The protein below binds the small molecule below.
Small molecule (SMILES): COC1=C(OC)C(=O)C(C/C=C(/C)CCC=C(C)CC/C=C(/C)CC/C=C(\C)CC/C=C(\C)CC/C=C(\C)CC/C=C(/C)CCC=C(C)CCC=C(C)CCC=C(C)C)=C(C)C1=O

Sequence of chain 1.PA:
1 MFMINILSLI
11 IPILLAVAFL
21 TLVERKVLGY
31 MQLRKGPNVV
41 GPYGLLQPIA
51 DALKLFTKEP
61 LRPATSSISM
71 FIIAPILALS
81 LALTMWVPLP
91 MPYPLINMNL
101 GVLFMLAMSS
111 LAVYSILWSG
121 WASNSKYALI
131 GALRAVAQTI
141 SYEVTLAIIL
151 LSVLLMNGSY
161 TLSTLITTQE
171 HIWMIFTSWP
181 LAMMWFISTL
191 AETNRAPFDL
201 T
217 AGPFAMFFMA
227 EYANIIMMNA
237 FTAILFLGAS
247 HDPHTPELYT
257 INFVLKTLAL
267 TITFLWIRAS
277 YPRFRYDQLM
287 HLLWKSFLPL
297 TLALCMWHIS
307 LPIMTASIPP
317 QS

Binding-site contacts:
Ligand atom CM5 contacts residue PHE220 of chain 1.PA at 3.4 Å (hydrophobic).
Ligand atom O4 contacts residue PHE224 of chain 1.PA at 3.8 Å.
Ligand atom C5 contacts residue PHE224 of chain 1.PA at 3.4 Å (hydrophobic).
Ligand atom C8 contacts residue LEU55 of chain 1.PA at 3.7 Å (hydrophobic).
Ligand atom O1 contacts residue THR21 of chain 1.PA at 3.0 Å (h-bond).
Ligand atom C15 contacts residue LEU14 of chain 1.PA at 3.9 Å (hydrophobic).
Ligand atom C10 contacts residue PRO48 of chain 1.PA at 3.4 Å (hydrophobic).
Ligand atom C11 contacts residue ALA221 of chain 1.PA at 4.0 Å (hydrophobic).
Ligand atom C15 contacts residue MET225 of chain 1.PA at 3.6 Å (hydrophobic).
Ligand atom C21 contacts residue LEU14 of chain 1.PA at 4.0 Å (hydrophobic).
Ligand atom CM2 contacts residue ARG25 of chain 1.PA at 3.5 Å.
Ligand atom C8 contacts residue ASP51 of chain 1.PA at 3.5 Å.
Ligand atom C9 contacts residue ASP51 of chain 1.PA at 4.0 Å.
Ligand atom O4 contacts residue TRP23 of chain 1.C at 3.7 Å.
Ligand atom C13 contacts residue ALA52 of chain 1.PA at 3.6 Å (hydrophobic).
Ligand atom O4 contacts residue PHE220 of chain 1.PA at 3.0 Å.
Ligand atom CM5 contacts residue LEU55 of chain 1.PA at 3.5 Å (hydrophobic).
Ligand atom C4 contacts residue PHE220 of chain 1.PA at 4.0 Å (hydrophobic).
Ligand atom C4 contacts residue PHE224 of chain 1.PA at 3.5 Å (hydrophobic).
Ligand atom C2 contacts residue ARG25 of chain 1.PA at 4.1 Å.
Ligand atom C6 contacts residue PHE224 of chain 1.PA at 3.8 Å (hydrophobic).
Ligand atom CM5 contacts residue PHE224 of chain 1.PA at 3.4 Å (hydrophobic).
Ligand atom CM5 contacts residue TRP23 of chain 1.C at 4.1 Å (hydrophobic).
Ligand atom CM3 contacts residue VAL52 of chain 1.C at 3.7 Å (hydrophobic).
Ligand atom C1 contacts residue ASP51 of chain 1.PA at 3.8 Å.
Ligand atom C21 contacts residue LEU15 of chain 1.PA at 3.6 Å (hydrophobic).
Ligand atom C1 contacts residue PHE224 of chain 1.PA at 4.1 Å (hydrophobic).
Ligand atom C4 contacts residue TRP23 of chain 1.C at 3.7 Å (hydrophobic).
Ligand atom O1 contacts residue ASP51 of chain 1.PA at 3.4 Å (salt-bridge).
Ligand atom C15 contacts residue ALA18 of chain 1.PA at 3.8 Å (hydrophobic).
Ligand atom O1 contacts residue ARG25 of chain 1.PA at 4.0 Å.
Ligand atom O2 contacts residue ARG25 of chain 1.PA at 3.3 Å (salt-bridge).
Ligand atom C17 contacts residue PEE1 of chain 1.RB at 3.9 Å.
Ligand atom C10 contacts residue ALA52 of chain 1.PA at 4.0 Å (hydrophobic).
Ligand atom C5 contacts residue TRP23 of chain 1.C at 3.8 Å (hydrophobic).
Ligand atom C19 contacts residue LEU14 of chain 1.PA at 4.1 Å (hydrophobic).
Ligand atom C3 contacts residue PHE224 of chain 1.PA at 4.0 Å (hydrophobic).
Ligand atom C1 contacts residue THR21 of chain 1.PA at 3.9 Å.
Ligand atom C9 contacts residue ALA52 of chain 1.PA at 3.7 Å (hydrophobic).
Ligand atom C7 contacts residue THR21 of chain 1.PA at 4.1 Å.

Sequence of chain 1.C:
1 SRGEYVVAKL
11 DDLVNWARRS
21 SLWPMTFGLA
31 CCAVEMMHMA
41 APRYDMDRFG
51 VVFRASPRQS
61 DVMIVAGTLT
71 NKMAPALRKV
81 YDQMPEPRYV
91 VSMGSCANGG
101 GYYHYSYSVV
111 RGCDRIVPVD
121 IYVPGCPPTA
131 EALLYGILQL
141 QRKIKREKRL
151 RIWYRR